Sequence of chain 1.A:
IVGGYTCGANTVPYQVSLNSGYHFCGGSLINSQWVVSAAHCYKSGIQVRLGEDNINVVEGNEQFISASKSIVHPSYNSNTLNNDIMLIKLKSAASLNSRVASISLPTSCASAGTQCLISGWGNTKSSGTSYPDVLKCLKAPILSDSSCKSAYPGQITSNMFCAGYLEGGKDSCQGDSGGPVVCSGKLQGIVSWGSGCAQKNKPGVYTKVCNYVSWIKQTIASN

Binding-site contacts:
Ligand atom N1 contacts residue CYS197 of chain 1.A at 3.7 Å.
Ligand atom C2 contacts residue SER172 of chain 1.A at 3.9 Å.
Ligand atom C2 contacts residue CYS173 of chain 1.A at 4.1 Å (hydrophobic).
Ligand atom C6 contacts residue GLN174 of chain 1.A at 4.0 Å.
Ligand atom C3 contacts residue VAL191 of chain 1.A at 3.8 Å (hydrophobic).
Ligand atom C1 contacts residue TRP193 of chain 1.A at 3.9 Å (hydrophobic).
Ligand atom C5 contacts residue GLN174 of chain 1.A at 4.1 Å.
Ligand atom C14 contacts residue TRP193 of chain 1.A at 4.0 Å (hydrophobic).
Ligand atom C4 contacts residue VAL191 of chain 1.A at 3.8 Å (hydrophobic).
Ligand atom C13 contacts residue GLY194 of chain 1.A at 4.1 Å.
Ligand atom N2 contacts residue SER177 of chain 1.A at 3.8 Å.
Ligand atom C4 contacts residue CYS173 of chain 1.A at 4.1 Å (hydrophobic).
Ligand atom N2 contacts residue GLN174 of chain 1.A at 3.3 Å (h-bond).
Ligand atom O contacts residue GLN174 of chain 1.A at 4.0 Å.
Ligand atom C2 contacts residue GLY196 of chain 1.A at 4.1 Å.
Ligand atom C1 contacts residue ASP171 of chain 1.A at 3.5 Å.
Ligand atom N4 contacts residue SER172 of chain 1.A at 3.0 Å (h-bond).
Ligand atom C2 contacts residue TRP193 of chain 1.A at 3.7 Å (hydrophobic).
Ligand atom O contacts residue SER177 of chain 1.A at 3.7 Å.
Ligand atom C6 contacts residue SER192 of chain 1.A at 4.0 Å.
Ligand atom C1 contacts residue SER172 of chain 1.A at 3.3 Å.
Ligand atom N1 contacts residue GLY194 of chain 1.A at 3.7 Å.
Ligand atom C4 contacts residue TRP193 of chain 1.A at 3.9 Å (hydrophobic).
Ligand atom C4 contacts residue SER192 of chain 1.A at 3.9 Å.
Ligand atom C3 contacts residue SER172 of chain 1.A at 3.8 Å.
Ligand atom C13 contacts residue GLN174 of chain 1.A at 3.3 Å.
Ligand atom C1 contacts residue GLY194 of chain 1.A at 3.9 Å.
Ligand atom N4 contacts residue ASP171 of chain 1.A at 2.9 Å (salt-bridge).
Ligand atom N1 contacts residue ASP171 of chain 1.A at 2.8 Å (salt-bridge).
Ligand atom N1 contacts residue SER172 of chain 1.A at 3.5 Å (h-bond).
Ligand atom C2 contacts residue GLY194 of chain 1.A at 3.7 Å.
Ligand atom C1 contacts residue GLY196 of chain 1.A at 3.9 Å.
Ligand atom C6 contacts residue SER177 of chain 1.A at 3.1 Å.
Ligand atom C3 contacts residue TRP193 of chain 1.A at 3.8 Å (hydrophobic).
Ligand atom C14 contacts residue GLY194 of chain 1.A at 3.6 Å.
Ligand atom N4 contacts residue GLY204 of chain 1.A at 3.4 Å.
Ligand atom N1 contacts residue GLY196 of chain 1.A at 2.8 Å (h-bond).
Ligand atom C7 contacts residue GLN174 of chain 1.A at 3.9 Å.
Ligand atom N4 contacts residue TRP193 of chain 1.A at 3.9 Å.
Ligand atom C14 contacts residue GLY196 of chain 1.A at 3.4 Å.

The protein below binds the small molecule below.
Small molecule (SMILES): [H]/N=C(\N)c1ccc(/C=N/OC2CCN(C)CC2)cc1